Binding-site contacts:
Ligand atom C2 contacts residue ASN709 of chain 1.A at 2.5 Å.
Ligand atom N2 contacts residue ASN709 of chain 1.A at 2.9 Å (h-bond).
Ligand atom C8 contacts residue ASN709 of chain 1.A at 3.9 Å.
Ligand atom C1 contacts residue ASN709 of chain 1.A at 1.5 Å.
Ligand atom C4 contacts residue ASN709 of chain 1.A at 4.3 Å.
Ligand atom C8 contacts residue GLY1131 of chain 1.A at 3.9 Å.
Ligand atom O5 contacts residue ASN709 of chain 1.A at 2.5 Å (h-bond).
Ligand atom C5 contacts residue ASN709 of chain 1.A at 3.8 Å.
Ligand atom C8 contacts residue ASN710 of chain 1.A at 4.5 Å.
Ligand atom C3 contacts residue ASN709 of chain 1.A at 3.9 Å.
Ligand atom O7 contacts residue ILE1130 of chain 1.A at 4.4 Å.
Ligand atom C7 contacts residue ASN709 of chain 1.A at 3.2 Å.
Ligand atom O7 contacts residue ASN709 of chain 1.A at 3.2 Å (h-bond).

A protein and the small-molecule ligand that binds it are described below.
Small molecule (SMILES): CC(=O)N[C@@H]1[C@@H](O)[C@H](O)[C@@H](CO)O[C@H]1O

Sequence of chain 1.A:
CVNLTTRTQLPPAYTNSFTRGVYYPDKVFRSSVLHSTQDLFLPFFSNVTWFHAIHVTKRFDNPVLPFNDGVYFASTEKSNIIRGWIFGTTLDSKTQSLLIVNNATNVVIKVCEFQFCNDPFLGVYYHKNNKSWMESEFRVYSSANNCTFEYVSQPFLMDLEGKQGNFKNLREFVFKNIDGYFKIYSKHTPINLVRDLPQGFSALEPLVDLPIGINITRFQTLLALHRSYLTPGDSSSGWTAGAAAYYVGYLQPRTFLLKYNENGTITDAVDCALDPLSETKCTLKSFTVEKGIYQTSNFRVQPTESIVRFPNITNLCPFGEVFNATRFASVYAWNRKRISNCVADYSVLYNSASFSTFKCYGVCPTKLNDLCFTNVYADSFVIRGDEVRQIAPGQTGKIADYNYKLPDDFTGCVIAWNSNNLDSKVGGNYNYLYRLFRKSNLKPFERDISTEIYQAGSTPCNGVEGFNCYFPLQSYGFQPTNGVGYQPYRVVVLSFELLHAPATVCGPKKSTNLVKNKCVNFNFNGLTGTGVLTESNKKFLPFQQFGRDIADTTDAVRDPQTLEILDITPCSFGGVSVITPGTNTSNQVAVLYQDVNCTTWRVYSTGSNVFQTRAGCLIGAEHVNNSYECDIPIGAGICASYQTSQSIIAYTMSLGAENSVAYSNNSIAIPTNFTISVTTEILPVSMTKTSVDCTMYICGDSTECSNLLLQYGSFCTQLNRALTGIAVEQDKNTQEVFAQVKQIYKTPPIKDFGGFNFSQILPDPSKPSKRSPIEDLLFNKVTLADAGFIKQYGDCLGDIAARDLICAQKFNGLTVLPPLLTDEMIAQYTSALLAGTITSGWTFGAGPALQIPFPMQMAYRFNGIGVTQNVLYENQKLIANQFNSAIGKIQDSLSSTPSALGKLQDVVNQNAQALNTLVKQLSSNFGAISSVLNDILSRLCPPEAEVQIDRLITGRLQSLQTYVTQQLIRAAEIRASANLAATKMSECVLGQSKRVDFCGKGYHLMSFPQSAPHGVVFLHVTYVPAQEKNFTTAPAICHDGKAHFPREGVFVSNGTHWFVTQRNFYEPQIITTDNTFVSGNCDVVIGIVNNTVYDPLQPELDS